Binding-site contacts:
Ligand atom C28 contacts residue LYS33 of chain 2.A at 2.8 Å.
Ligand atom C30 contacts residue PHE80 of chain 2.A at 3.3 Å (hydrophobic).
Ligand atom N32 contacts residue ASP145 of chain 2.A at 3.6 Å.
Ligand atom C5 contacts residue LEU134 of chain 2.A at 3.4 Å (hydrophobic).
Ligand atom C22 contacts residue ASP86 of chain 2.A at 3.2 Å.
Ligand atom C30 contacts residue ASP145 of chain 2.A at 3.3 Å.
Ligand atom C25 contacts residue ILE10 of chain 2.A at 3.3 Å (hydrophobic).
Ligand atom C12 contacts residue LEU83 of chain 2.A at 3.3 Å (hydrophobic).
Ligand atom C25 contacts residue LYS89 of chain 2.A at 3.3 Å.
Ligand atom N20 contacts residue ILE10 of chain 2.A at 3.4 Å (h-bond).
Ligand atom N8 contacts residue GLU81 of chain 2.A at 3.6 Å (salt-bridge).
Ligand atom N32 contacts residue GLU51 of chain 2.A at 2.3 Å (salt-bridge).
Ligand atom N11 contacts residue PHE82 of chain 2.A at 3.4 Å.
Ligand atom C4 contacts residue LEU134 of chain 2.A at 3.4 Å (hydrophobic).
Ligand atom C26 contacts residue ASP86 of chain 2.A at 3.5 Å.
Ligand atom N7 contacts residue ALA31 of chain 2.A at 3.4 Å.
Ligand atom C31 contacts residue ALA144 of chain 2.A at 3.7 Å (hydrophobic).
Ligand atom N11 contacts residue LEU83 of chain 2.A at 2.7 Å (h-bond).
Ligand atom C29 contacts residue PHE80 of chain 2.A at 3.5 Å (hydrophobic).
Ligand atom C28 contacts residue PHE80 of chain 2.A at 3.6 Å (hydrophobic).
Ligand atom C27 contacts residue LYS33 of chain 2.A at 3.3 Å.
Ligand atom C24 contacts residue ILE10 of chain 2.A at 3.5 Å (hydrophobic).
Ligand atom C16 contacts residue HIS84 of chain 2.A at 3.2 Å.
Ligand atom C29 contacts residue ASP145 of chain 2.A at 3.3 Å.
Ligand atom N8 contacts residue LEU83 of chain 2.A at 3.1 Å (h-bond).
Ligand atom C29 contacts residue GLU51 of chain 2.A at 2.9 Å.
Ligand atom C21 contacts residue ASP86 of chain 2.A at 3.5 Å.
Ligand atom N23 contacts residue ASP86 of chain 2.A at 2.8 Å (salt-bridge).
Ligand atom C31 contacts residue PHE80 of chain 2.A at 3.6 Å (hydrophobic).
Ligand atom C15 contacts residue HIS84 of chain 2.A at 3.1 Å.
Ligand atom N11 contacts residue ILE10 of chain 2.A at 3.6 Å.
Ligand atom N32 contacts residue LEU55 of chain 2.A at 3.6 Å.
Ligand atom N7 contacts residue GLU81 of chain 2.A at 2.8 Å (salt-bridge).
Ligand atom C28 contacts residue GLU51 of chain 2.A at 2.7 Å.
Ligand atom N8 contacts residue ALA31 of chain 2.A at 3.6 Å.
Ligand atom C24 contacts residue LYS89 of chain 2.A at 3.5 Å.
Ligand atom N32 contacts residue PHE146 of chain 2.A at 3.0 Å (h-bond).
Ligand atom N8 contacts residue PHE82 of chain 2.A at 3.7 Å.
Ligand atom C15 contacts residue LEU83 of chain 2.A at 3.5 Å (hydrophobic).
Ligand atom C10 contacts residue ILE10 of chain 2.A at 3.6 Å (hydrophobic).

Sequence of chain 2.A:
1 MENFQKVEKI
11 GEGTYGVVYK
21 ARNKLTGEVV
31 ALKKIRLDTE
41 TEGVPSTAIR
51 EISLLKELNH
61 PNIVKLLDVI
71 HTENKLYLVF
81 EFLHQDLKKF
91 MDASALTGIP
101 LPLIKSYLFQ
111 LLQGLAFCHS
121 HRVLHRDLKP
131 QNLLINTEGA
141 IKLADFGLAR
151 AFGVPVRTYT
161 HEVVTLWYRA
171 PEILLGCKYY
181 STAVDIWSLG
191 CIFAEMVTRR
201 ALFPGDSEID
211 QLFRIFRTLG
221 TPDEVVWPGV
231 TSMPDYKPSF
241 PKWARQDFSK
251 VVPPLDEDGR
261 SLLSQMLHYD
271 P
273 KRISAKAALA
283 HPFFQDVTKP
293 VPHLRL

This small molecule binds to this protein.
Small molecule (SMILES): CN1CCN(c2cccc3nc(-c4n[nH]c5cc(-c6ccc(N)cc6)ccc45)[nH]c23)CC1